Sequence of chain 1.B:
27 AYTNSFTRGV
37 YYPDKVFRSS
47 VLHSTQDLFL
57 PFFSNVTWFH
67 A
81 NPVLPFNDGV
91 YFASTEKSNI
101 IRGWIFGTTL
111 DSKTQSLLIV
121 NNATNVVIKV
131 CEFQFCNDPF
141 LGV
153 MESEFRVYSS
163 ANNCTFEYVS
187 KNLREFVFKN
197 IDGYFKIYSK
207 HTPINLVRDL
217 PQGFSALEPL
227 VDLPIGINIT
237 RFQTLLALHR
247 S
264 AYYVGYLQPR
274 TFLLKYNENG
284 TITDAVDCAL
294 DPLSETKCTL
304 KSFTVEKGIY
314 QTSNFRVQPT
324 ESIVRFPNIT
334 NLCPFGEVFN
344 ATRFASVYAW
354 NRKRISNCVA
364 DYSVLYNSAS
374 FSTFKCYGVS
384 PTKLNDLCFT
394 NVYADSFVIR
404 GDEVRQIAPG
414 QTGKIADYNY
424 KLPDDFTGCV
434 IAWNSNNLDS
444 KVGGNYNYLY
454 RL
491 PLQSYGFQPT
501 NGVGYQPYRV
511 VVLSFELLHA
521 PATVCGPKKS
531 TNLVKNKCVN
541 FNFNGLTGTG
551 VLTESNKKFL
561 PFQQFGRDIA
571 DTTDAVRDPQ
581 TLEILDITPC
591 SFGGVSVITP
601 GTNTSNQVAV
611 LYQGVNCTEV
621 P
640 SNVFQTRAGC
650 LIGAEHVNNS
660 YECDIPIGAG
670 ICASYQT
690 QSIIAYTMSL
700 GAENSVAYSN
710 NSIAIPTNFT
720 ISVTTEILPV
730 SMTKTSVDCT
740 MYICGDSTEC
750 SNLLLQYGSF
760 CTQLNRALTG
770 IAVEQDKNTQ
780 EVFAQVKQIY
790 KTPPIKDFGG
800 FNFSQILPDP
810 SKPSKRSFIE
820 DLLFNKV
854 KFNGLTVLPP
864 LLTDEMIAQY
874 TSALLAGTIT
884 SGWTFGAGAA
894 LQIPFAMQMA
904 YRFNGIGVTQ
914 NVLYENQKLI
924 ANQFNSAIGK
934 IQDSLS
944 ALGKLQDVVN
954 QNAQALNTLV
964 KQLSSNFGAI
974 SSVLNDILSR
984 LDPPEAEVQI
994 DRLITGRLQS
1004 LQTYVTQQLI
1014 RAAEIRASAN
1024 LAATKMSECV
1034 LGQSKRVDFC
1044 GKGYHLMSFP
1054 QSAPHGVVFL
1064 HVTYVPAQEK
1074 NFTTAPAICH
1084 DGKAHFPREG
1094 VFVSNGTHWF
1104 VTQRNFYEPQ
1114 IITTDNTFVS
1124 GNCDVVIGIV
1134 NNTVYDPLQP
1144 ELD

Binding-site contacts:
Ligand atom O5 contacts residue THR618 of chain 1.B at 4.4 Å.
Ligand atom C3 contacts residue ASN616 of chain 1.B at 3.8 Å.
Ligand atom O5 contacts residue ASN616 of chain 1.B at 2.4 Å (h-bond).
Ligand atom C8 contacts residue ASN616 of chain 1.B at 4.2 Å.
Ligand atom C1 contacts residue ASN616 of chain 1.B at 1.4 Å.
Ligand atom C2 contacts residue ASN616 of chain 1.B at 2.5 Å.
Ligand atom N2 contacts residue GLN644 of chain 1.B at 4.4 Å.
Ligand atom N2 contacts residue ASN616 of chain 1.B at 2.9 Å (h-bond).
Ligand atom C1 contacts residue THR618 of chain 1.B at 4.1 Å.
Ligand atom C5 contacts residue ASN616 of chain 1.B at 3.7 Å.
Ligand atom C4 contacts residue ASN616 of chain 1.B at 4.2 Å.
Ligand atom C8 contacts residue GLN644 of chain 1.B at 4.0 Å.
Ligand atom C7 contacts residue ASN616 of chain 1.B at 3.9 Å.

The protein below binds the small molecule below.
Small molecule (SMILES): CC(=O)N[C@@H]1[C@@H](O)[C@H](O)[C@@H](CO)O[C@H]1O